This small molecule binds to this protein.
Small molecule (SMILES): CC(=O)N[C@H]1[C@H](O[C@H]2[C@H](O)[C@@H](NC(C)=O)CO[C@@H]2CO)O[C@H](CO)[C@@H](O[C@@H]2O[C@H](CO)[C@@H](O)[C@H](O)[C@@H]2O)[C@@H]1O

Binding-site contacts:
Ligand atom C6 contacts residue ILE292 of chain 1.G at 3.7 Å (hydrophobic).
Ligand atom C8 contacts residue VAL410 of chain 1.G at 4.0 Å (hydrophobic).
Ligand atom C5 contacts residue ASN271 of chain 1.G at 3.6 Å.
Ligand atom C4 contacts residue ASN271 of chain 1.G at 4.2 Å.
Ligand atom C3 contacts residue ASN271 of chain 1.G at 3.8 Å.
Ligand atom O5 contacts residue ILE292 of chain 1.G at 3.8 Å.
Ligand atom C1 contacts residue ASN271 of chain 1.G at 1.4 Å.
Ligand atom O5 contacts residue ASN271 of chain 1.G at 2.3 Å (h-bond).
Ligand atom O7 contacts residue ASN271 of chain 1.G at 3.8 Å.
Ligand atom O6 contacts residue ILE292 of chain 1.G at 4.0 Å.
Ligand atom C2 contacts residue ASN271 of chain 1.G at 2.5 Å.
Ligand atom N2 contacts residue ASN271 of chain 1.G at 2.9 Å (h-bond).
Ligand atom C7 contacts residue ASN271 of chain 1.G at 3.5 Å.
Ligand atom C5 contacts residue ILE292 of chain 1.G at 4.3 Å (hydrophobic).

Sequence of chain 1.G:
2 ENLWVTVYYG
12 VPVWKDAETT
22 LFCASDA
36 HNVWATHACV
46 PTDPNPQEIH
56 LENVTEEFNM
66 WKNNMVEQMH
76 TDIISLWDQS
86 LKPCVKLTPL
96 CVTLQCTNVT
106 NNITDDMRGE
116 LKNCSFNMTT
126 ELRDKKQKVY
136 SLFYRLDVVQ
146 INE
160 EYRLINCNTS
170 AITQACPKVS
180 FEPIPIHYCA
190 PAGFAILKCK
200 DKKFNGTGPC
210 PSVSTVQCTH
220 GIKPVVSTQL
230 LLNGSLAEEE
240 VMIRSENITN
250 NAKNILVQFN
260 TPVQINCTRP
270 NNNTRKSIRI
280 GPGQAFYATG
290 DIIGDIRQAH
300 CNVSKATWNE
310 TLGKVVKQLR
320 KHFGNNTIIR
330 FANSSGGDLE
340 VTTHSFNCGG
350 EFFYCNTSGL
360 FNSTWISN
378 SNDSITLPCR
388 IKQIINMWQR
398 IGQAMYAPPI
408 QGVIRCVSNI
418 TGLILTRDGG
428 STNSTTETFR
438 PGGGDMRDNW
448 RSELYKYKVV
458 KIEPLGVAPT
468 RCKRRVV